Sequence of chain 1.A:
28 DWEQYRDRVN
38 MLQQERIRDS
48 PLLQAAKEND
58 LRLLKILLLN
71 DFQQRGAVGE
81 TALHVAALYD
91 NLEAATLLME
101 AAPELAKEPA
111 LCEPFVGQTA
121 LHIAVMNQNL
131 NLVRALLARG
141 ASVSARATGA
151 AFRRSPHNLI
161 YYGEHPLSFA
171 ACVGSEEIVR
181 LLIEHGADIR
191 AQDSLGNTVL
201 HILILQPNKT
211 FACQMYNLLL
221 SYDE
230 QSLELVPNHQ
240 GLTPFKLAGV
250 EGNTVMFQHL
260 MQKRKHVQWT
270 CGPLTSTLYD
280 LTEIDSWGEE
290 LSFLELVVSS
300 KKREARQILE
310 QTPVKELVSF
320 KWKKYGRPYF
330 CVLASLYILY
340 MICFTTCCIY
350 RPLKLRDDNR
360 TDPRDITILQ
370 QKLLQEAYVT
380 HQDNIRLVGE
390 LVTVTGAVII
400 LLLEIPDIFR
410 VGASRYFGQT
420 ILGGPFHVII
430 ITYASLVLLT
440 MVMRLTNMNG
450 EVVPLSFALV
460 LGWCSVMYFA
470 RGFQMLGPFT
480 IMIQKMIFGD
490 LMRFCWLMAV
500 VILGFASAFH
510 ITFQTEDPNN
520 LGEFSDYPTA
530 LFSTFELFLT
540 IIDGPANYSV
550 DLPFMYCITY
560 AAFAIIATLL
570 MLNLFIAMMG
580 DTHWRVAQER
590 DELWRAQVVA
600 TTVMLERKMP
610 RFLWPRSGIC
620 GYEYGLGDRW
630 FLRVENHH

A protein and the small-molecule ligand that binds it are described below.
Small molecule (SMILES): Clc1ccc(COC(Cn2ccnc2)c2ccc(Cl)cc2Cl)cc1

Sequence of chain 1.D:
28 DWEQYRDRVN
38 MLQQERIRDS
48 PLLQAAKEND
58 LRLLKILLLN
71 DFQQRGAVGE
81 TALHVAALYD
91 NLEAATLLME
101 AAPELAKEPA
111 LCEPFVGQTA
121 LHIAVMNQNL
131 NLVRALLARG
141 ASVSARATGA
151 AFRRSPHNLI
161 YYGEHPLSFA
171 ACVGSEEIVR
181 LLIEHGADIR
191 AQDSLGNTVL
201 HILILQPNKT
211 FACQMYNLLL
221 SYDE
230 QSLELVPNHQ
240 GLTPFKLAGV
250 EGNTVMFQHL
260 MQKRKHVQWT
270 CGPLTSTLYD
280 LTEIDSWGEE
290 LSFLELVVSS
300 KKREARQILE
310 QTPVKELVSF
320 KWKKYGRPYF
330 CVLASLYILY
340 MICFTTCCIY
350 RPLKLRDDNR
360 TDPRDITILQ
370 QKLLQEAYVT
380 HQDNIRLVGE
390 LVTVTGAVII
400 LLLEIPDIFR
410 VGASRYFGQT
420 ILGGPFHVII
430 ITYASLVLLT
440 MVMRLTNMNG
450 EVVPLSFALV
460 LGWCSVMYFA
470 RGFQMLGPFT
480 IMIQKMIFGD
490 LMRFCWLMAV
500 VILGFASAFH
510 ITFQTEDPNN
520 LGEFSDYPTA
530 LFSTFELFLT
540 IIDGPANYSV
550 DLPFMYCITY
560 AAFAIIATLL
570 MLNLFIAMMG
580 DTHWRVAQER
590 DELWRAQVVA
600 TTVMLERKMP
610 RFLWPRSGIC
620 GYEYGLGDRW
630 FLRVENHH

Binding-site contacts:
Ligand atom C16 contacts residue ILE337 of chain 1.A at 3.8 Å (hydrophobic).
Ligand atom C7 contacts residue LEU475 of chain 1.A at 3.7 Å (hydrophobic).
Ligand atom C10 contacts residue CPL1 of chain 1.I at 3.7 Å.
Ligand atom C13 contacts residue LEU475 of chain 1.A at 3.8 Å (hydrophobic).
Ligand atom N19 contacts residue PHE472 of chain 1.A at 3.8 Å.
Ligand atom C6 contacts residue LEU475 of chain 1.A at 3.1 Å (hydrophobic).
Ligand atom C21 contacts residue TRP495 of chain 1.D at 3.8 Å (hydrophobic).
Ligand atom C10 contacts residue TRP495 of chain 1.D at 3.9 Å (hydrophobic).
Ligand atom CL4 contacts residue CYS330 of chain 1.A at 4.0 Å.
Ligand atom C11 contacts residue LEU475 of chain 1.A at 3.5 Å (hydrophobic).
Ligand atom CL4 contacts residue SER334 of chain 1.A at 4.0 Å.
Ligand atom C2 contacts residue LEU475 of chain 1.A at 3.9 Å (hydrophobic).
Ligand atom CL4 contacts residue ALA333 of chain 1.A at 4.0 Å.
Ligand atom C2 contacts residue PHE468 of chain 1.A at 3.8 Å (hydrophobic).
Ligand atom C13 contacts residue ALA469 of chain 1.A at 3.5 Å (hydrophobic).
Ligand atom C2 contacts residue VAL465 of chain 1.A at 4.1 Å (hydrophobic).
Ligand atom C19 contacts residue TRP495 of chain 1.D at 3.8 Å (hydrophobic).
Ligand atom C9 contacts residue CPL1 of chain 1.I at 3.8 Å.
Ligand atom C2 contacts residue ALA469 of chain 1.A at 3.8 Å (hydrophobic).
Ligand atom C9 contacts residue TRP495 of chain 1.D at 4.0 Å (hydrophobic).
Ligand atom CL2 contacts residue VAL499 of chain 1.D at 3.7 Å.
Ligand atom C7 contacts residue TRP495 of chain 1.D at 3.5 Å (hydrophobic).
Ligand atom C15 contacts residue SER334 of chain 1.A at 3.4 Å.
Ligand atom C13 contacts residue PHE468 of chain 1.A at 3.9 Å (hydrophobic).
Ligand atom C20 contacts residue PHE472 of chain 1.A at 4.1 Å (hydrophobic).
Ligand atom C11 contacts residue LEU496 of chain 1.D at 3.6 Å (hydrophobic).
Ligand atom O20 contacts residue PHE472 of chain 1.A at 4.1 Å.
Ligand atom CL8 contacts residue ILE337 of chain 1.A at 4.0 Å.
Ligand atom C10 contacts residue LEU475 of chain 1.A at 3.5 Å (hydrophobic).
Ligand atom C9 contacts residue LEU475 of chain 1.A at 3.4 Å (hydrophobic).
Ligand atom C13 contacts residue VAL465 of chain 1.A at 3.4 Å (hydrophobic).
Ligand atom C8 contacts residue PHE472 of chain 1.A at 3.6 Å (hydrophobic).
Ligand atom C1 contacts residue LEU475 of chain 1.A at 3.8 Å (hydrophobic).
Ligand atom CL4 contacts residue PHE472 of chain 1.A at 3.6 Å.
Ligand atom CL2 contacts residue LEU496 of chain 1.D at 2.5 Å.
Ligand atom C17 contacts residue ILE337 of chain 1.A at 4.0 Å (hydrophobic).
Ligand atom CL2 contacts residue MET466 of chain 1.A at 3.7 Å.
Ligand atom C6 contacts residue TRP495 of chain 1.D at 4.0 Å (hydrophobic).
Ligand atom C3 contacts residue PHE472 of chain 1.A at 3.8 Å (hydrophobic).
Ligand atom N1 contacts residue TRP495 of chain 1.D at 4.1 Å.